Sequence of chain 1.F:
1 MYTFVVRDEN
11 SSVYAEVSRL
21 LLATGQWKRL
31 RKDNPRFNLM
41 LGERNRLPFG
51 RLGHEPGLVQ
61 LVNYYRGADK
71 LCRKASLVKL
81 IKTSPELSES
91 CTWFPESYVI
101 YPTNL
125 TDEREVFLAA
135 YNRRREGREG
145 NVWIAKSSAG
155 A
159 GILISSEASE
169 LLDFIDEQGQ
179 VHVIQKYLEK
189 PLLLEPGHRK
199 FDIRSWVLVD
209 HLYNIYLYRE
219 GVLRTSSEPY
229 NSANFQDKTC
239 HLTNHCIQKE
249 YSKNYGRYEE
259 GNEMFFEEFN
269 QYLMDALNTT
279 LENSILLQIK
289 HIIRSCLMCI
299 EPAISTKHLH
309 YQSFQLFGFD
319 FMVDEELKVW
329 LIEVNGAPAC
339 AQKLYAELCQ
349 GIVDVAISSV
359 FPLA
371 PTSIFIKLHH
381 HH

A small-molecule ligand and the protein it binds are described below.
Small molecule (SMILES): Nc1ncnc2c1ncn2[C@@H]1O[C@H](CO[P](=O)(O)O[P](=O)(O)CP(=O)(O)O)[C@@H](O)[C@H]1O

Binding-site contacts:
Ligand atom N3 contacts residue LYS198 of chain 1.F at 2.9 Å (salt-bridge).
Ligand atom O2B contacts residue ALA155 of chain 1.F at 3.7 Å.
Ligand atom O1B contacts residue MG1 of chain 1.X at 2.4 Å.
Ligand atom O2' contacts residue THR241 of chain 1.F at 3.7 Å.
Ligand atom O1B contacts residue GLU331 of chain 1.F at 2.6 Å (salt-bridge).
Ligand atom O1G contacts residue ARG222 of chain 1.F at 3.7 Å.
Ligand atom O3G contacts residue GLU331 of chain 1.F at 2.1 Å (salt-bridge).
Ligand atom N3 contacts residue TYR185 of chain 1.F at 3.6 Å.
Ligand atom N7 contacts residue LYS150 of chain 1.F at 2.8 Å (salt-bridge).
Ligand atom C2 contacts residue LEU186 of chain 1.F at 3.5 Å (hydrophobic).
Ligand atom O2G contacts residue ARG222 of chain 1.F at 3.2 Å (salt-bridge).
Ligand atom N1 contacts residue TYR185 of chain 1.F at 3.6 Å.
Ligand atom N6 contacts residue GLN183 of chain 1.F at 2.9 Å (h-bond).
Ligand atom O3G contacts residue ASN333 of chain 1.F at 2.7 Å (h-bond).
Ligand atom O2G contacts residue GLU331 of chain 1.F at 3.4 Å (salt-bridge).
Ligand atom N7 contacts residue GLN183 of chain 1.F at 3.3 Å (h-bond).
Ligand atom N6 contacts residue LYS184 of chain 1.F at 2.6 Å (salt-bridge).
Ligand atom O2A contacts residue LYS74 of chain 1.F at 3.7 Å.
Ligand atom PB contacts residue MG1 of chain 1.X at 3.7 Å.
Ligand atom C6 contacts residue GLN183 of chain 1.F at 3.7 Å.
Ligand atom N6 contacts residue TYR185 of chain 1.F at 3.7 Å.
Ligand atom O2' contacts residue MET320 of chain 1.F at 3.7 Å.
Ligand atom C8 contacts residue LYS150 of chain 1.F at 3.2 Å.
Ligand atom O2' contacts residue LYS198 of chain 1.F at 3.5 Å.
Ligand atom C2 contacts residue TYR185 of chain 1.F at 3.6 Å (hydrophobic).
Ligand atom PG contacts residue GLU331 of chain 1.F at 3.3 Å.
Ligand atom C3' contacts residue THR241 of chain 1.F at 3.4 Å.
Ligand atom O3' contacts residue THR241 of chain 1.F at 2.1 Å (h-bond).
Ligand atom O2A contacts residue LYS150 of chain 1.F at 3.2 Å (salt-bridge).
Ligand atom C3B contacts residue ASN242 of chain 1.F at 3.0 Å.
Ligand atom O1A contacts residue GLU331 of chain 1.F at 3.4 Å.
Ligand atom C5' contacts residue ASN242 of chain 1.F at 3.6 Å.
Ligand atom C6 contacts residue LYS184 of chain 1.F at 3.7 Å.
Ligand atom O2' contacts residue HIS239 of chain 1.F at 3.1 Å (h-bond).
Ligand atom N1 contacts residue LEU186 of chain 1.F at 2.8 Å (h-bond).
Ligand atom O1B contacts residue LYS74 of chain 1.F at 3.3 Å (salt-bridge).
Ligand atom O2G contacts residue ASP318 of chain 1.F at 2.3 Å (salt-bridge).
Ligand atom C2 contacts residue LYS198 of chain 1.F at 3.1 Å.
Ligand atom O3G contacts residue MG1 of chain 1.X at 2.5 Å.
Ligand atom PG contacts residue ASP318 of chain 1.F at 3.6 Å.